The protein below binds the small molecule below.
Small molecule (SMILES): CC(=O)N[C@H]1[C@H](O[C@H]2[C@H](O)[C@@H](NC(C)=O)CO[C@@H]2CO)O[C@H](CO)[C@@H](O)[C@@H]1O

Binding-site contacts:
Ligand atom O5 contacts residue ASN49 of chain 1.F at 2.4 Å (h-bond).
Ligand atom O5 contacts residue SER51 of chain 1.F at 3.7 Å.
Ligand atom C5 contacts residue ASN49 of chain 1.F at 3.7 Å.
Ligand atom O7 contacts residue ASN49 of chain 1.F at 3.4 Å (h-bond).
Ligand atom C1 contacts residue ASN49 of chain 1.F at 1.4 Å.
Ligand atom N2 contacts residue ASN49 of chain 1.F at 2.9 Å (h-bond).
Ligand atom C7 contacts residue ASN49 of chain 1.F at 3.3 Å.
Ligand atom C5 contacts residue SER51 of chain 1.F at 4.4 Å.
Ligand atom C2 contacts residue ASN49 of chain 1.F at 2.5 Å.
Ligand atom C4 contacts residue ASN49 of chain 1.F at 4.2 Å.
Ligand atom C3 contacts residue ASN49 of chain 1.F at 3.8 Å.
Ligand atom C8 contacts residue ASN49 of chain 1.F at 4.5 Å.
Ligand atom C6 contacts residue SER51 of chain 1.F at 4.1 Å.

Sequence of chain 1.F:
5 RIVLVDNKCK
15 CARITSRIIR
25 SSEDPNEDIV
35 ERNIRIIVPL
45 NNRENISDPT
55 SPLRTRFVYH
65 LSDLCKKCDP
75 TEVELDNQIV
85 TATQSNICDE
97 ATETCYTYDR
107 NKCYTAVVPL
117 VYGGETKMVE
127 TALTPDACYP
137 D